A protein and the small-molecule ligand that binds it are described below.
Small molecule (SMILES): O=C(NCc1ccc2c(c1)CCCN2C(=O)c1cccc(Cl)c1)c1ccc(Cl)cc1

Sequence of chain 1.A:
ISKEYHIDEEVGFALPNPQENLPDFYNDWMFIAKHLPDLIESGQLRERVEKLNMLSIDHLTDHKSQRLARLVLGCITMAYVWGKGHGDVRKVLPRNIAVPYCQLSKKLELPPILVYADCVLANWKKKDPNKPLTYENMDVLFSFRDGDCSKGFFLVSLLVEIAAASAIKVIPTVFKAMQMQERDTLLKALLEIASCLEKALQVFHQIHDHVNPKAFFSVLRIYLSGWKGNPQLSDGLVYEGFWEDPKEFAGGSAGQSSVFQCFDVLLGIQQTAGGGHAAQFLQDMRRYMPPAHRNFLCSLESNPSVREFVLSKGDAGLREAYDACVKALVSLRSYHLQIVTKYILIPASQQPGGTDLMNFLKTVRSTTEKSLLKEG

Binding-site contacts:
Ligand atom CL1 contacts residue GLY253 of chain 1.A at 3.8 Å.
Ligand atom O9 contacts residue ALA255 of chain 1.A at 3.5 Å.
Ligand atom C26 contacts residue VAL260 of chain 1.A at 3.5 Å (hydrophobic).
Ligand atom C18 contacts residue VAL161 of chain 1.A at 3.9 Å (hydrophobic).
Ligand atom C5 contacts residue PHE154 of chain 1.A at 3.5 Å (hydrophobic).
Ligand atom C24 contacts residue ARG334 of chain 1.A at 3.6 Å.
Ligand atom C6 contacts residue TYR117 of chain 1.A at 3.7 Å (hydrophobic).
Ligand atom CL28 contacts residue ALA201 of chain 1.A at 3.9 Å.
Ligand atom C12 contacts residue PHE205 of chain 1.A at 3.9 Å (hydrophobic).
Ligand atom N10 contacts residue SER158 of chain 1.A at 3.2 Å (h-bond).
Ligand atom C19 contacts residue SER258 of chain 1.A at 3.8 Å.
Ligand atom C18 contacts residue SER258 of chain 1.A at 3.9 Å.
Ligand atom C14 contacts residue HIS337 of chain 1.A at 3.8 Å.
Ligand atom C4 contacts residue SER254 of chain 1.A at 3.9 Å.
Ligand atom C7 contacts residue TYR117 of chain 1.A at 3.5 Å (hydrophobic).
Ligand atom C11 contacts residue SER158 of chain 1.A at 3.9 Å.
Ligand atom C18 contacts residue GLU162 of chain 1.A at 3.8 Å.
Ligand atom C6 contacts residue PHE154 of chain 1.A at 3.6 Å (hydrophobic).
Ligand atom CL28 contacts residue LEU198 of chain 1.A at 3.8 Å.
Ligand atom C3 contacts residue GLY253 of chain 1.A at 3.8 Å.
Ligand atom CL1 contacts residue CYS120 of chain 1.A at 3.4 Å.
Ligand atom C17 contacts residue TYR117 of chain 1.A at 3.5 Å (hydrophobic).
Ligand atom C29 contacts residue VAL260 of chain 1.A at 3.7 Å (hydrophobic).
Ligand atom C6 contacts residue SER158 of chain 1.A at 3.9 Å.
Ligand atom C30 contacts residue SER158 of chain 1.A at 3.9 Å.
Ligand atom N10 contacts residue PHE154 of chain 1.A at 3.7 Å.
Ligand atom C27 contacts residue LEU333 of chain 1.A at 3.6 Å (hydrophobic).
Ligand atom O22 contacts residue PHE205 of chain 1.A at 3.7 Å.
Ligand atom CL28 contacts residue VAL260 of chain 1.A at 3.5 Å.
Ligand atom C4 contacts residue ALA255 of chain 1.A at 3.7 Å (hydrophobic).
Ligand atom C27 contacts residue VAL260 of chain 1.A at 3.3 Å (hydrophobic).
Ligand atom C14 contacts residue PHE205 of chain 1.A at 3.9 Å (hydrophobic).
Ligand atom C4 contacts residue PHE154 of chain 1.A at 3.8 Å (hydrophobic).
Ligand atom C13 contacts residue HIS337 of chain 1.A at 3.5 Å.
Ligand atom C8 contacts residue PHE154 of chain 1.A at 3.5 Å (hydrophobic).
Ligand atom C25 contacts residue VAL260 of chain 1.A at 3.4 Å (hydrophobic).
Ligand atom C7 contacts residue VAL121 of chain 1.A at 3.8 Å (hydrophobic).
Ligand atom C26 contacts residue LEU333 of chain 1.A at 3.7 Å (hydrophobic).
Ligand atom C3 contacts residue SER254 of chain 1.A at 3.5 Å.
Ligand atom C13 contacts residue PHE205 of chain 1.A at 3.6 Å (hydrophobic).